Sequence of chain 3.B:
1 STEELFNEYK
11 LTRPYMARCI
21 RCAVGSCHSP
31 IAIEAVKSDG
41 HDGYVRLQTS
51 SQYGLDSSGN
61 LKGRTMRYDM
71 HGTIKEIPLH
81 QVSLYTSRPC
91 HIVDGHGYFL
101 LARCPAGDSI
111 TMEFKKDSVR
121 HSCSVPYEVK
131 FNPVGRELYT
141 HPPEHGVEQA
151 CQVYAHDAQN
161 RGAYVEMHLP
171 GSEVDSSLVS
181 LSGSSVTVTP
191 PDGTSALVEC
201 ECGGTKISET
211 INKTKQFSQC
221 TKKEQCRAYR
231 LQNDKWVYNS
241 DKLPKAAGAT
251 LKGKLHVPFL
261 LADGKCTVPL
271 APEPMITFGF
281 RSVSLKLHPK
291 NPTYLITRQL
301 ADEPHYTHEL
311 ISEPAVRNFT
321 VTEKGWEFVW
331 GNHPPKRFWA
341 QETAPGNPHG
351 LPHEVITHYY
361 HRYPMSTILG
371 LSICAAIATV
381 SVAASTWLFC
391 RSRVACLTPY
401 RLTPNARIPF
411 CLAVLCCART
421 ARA

This protein binds this small molecule.
Small molecule (SMILES): CC(=O)N[C@@H]1[C@@H](O)[C@H](O)[C@@H](CO)O[C@H]1O

Binding-site contacts:
Ligand atom C1 contacts residue ASN212 of chain 3.B at 1.4 Å.
Ligand atom O7 contacts residue ASN212 of chain 3.B at 4.5 Å.
Ligand atom C3 contacts residue ASN212 of chain 3.B at 3.8 Å.
Ligand atom O5 contacts residue ASN212 of chain 3.B at 2.4 Å (h-bond).
Ligand atom C5 contacts residue ASN212 of chain 3.B at 3.7 Å.
Ligand atom O6 contacts residue ASN212 of chain 3.B at 4.4 Å.
Ligand atom C1 contacts residue ILE211 of chain 3.B at 4.1 Å (hydrophobic).
Ligand atom C4 contacts residue ASN212 of chain 3.B at 4.2 Å.
Ligand atom C7 contacts residue ASN212 of chain 3.B at 3.9 Å.
Ligand atom N2 contacts residue ASN212 of chain 3.B at 2.9 Å (h-bond).
Ligand atom N2 contacts residue ILE211 of chain 3.B at 4.0 Å.
Ligand atom C2 contacts residue ASN212 of chain 3.B at 2.5 Å.